A protein and the small-molecule ligand that binds it are described below.
Small molecule (SMILES): CC(=O)N[C@H]1CN[C@H](CO)[C@H](O)[C@@H]1O

Binding-site contacts:
Ligand atom N2 contacts residue ARG196 of chain 1.A at 3.5 Å (salt-bridge).
Ligand atom C7 contacts residue ASP200 of chain 1.A at 3.6 Å.
Ligand atom C6 contacts residue ASP62 of chain 1.A at 3.4 Å.
Ligand atom C7 contacts residue SER171 of chain 1.A at 3.6 Å.
Ligand atom C5 contacts residue ACY1 of chain 1.M at 3.5 Å.
Ligand atom O7 contacts residue ASP139 of chain 1.A at 3.3 Å (salt-bridge).
Ligand atom O4 contacts residue LYS137 of chain 1.A at 3.0 Å (salt-bridge).
Ligand atom N5 contacts residue ASP139 of chain 1.A at 2.7 Å (salt-bridge).
Ligand atom C7 contacts residue ARG196 of chain 1.A at 3.4 Å.
Ligand atom O4 contacts residue ASP139 of chain 1.A at 3.6 Å (salt-bridge).
Ligand atom C1 contacts residue ACY1 of chain 1.M at 3.2 Å.
Ligand atom N5 contacts residue CYS110 of chain 1.A at 3.4 Å (h-bond).
Ligand atom O7 contacts residue SER171 of chain 1.A at 2.6 Å (h-bond).
Ligand atom C8 contacts residue ASP200 of chain 1.A at 3.6 Å.
Ligand atom O4 contacts residue TYR102 of chain 1.A at 3.5 Å.
Ligand atom O6 contacts residue ACY1 of chain 1.M at 3.0 Å (h-bond).
Ligand atom C3 contacts residue LYS137 of chain 1.A at 3.7 Å.
Ligand atom C4 contacts residue ASP61 of chain 1.A at 3.3 Å.
Ligand atom C1 contacts residue ASP200 of chain 1.A at 3.5 Å.
Ligand atom C6 contacts residue TRP16 of chain 1.A at 3.6 Å (hydrophobic).
Ligand atom N2 contacts residue ASP200 of chain 1.A at 2.8 Å (salt-bridge).
Ligand atom C4 contacts residue TRP16 of chain 1.A at 3.7 Å (hydrophobic).
Ligand atom C3 contacts residue ASP200 of chain 1.A at 3.5 Å.
Ligand atom C8 contacts residue ALA174 of chain 1.A at 3.6 Å (hydrophobic).
Ligand atom O4 contacts residue ASP61 of chain 1.A at 2.6 Å (salt-bridge).
Ligand atom O7 contacts residue LYS137 of chain 1.A at 3.6 Å.
Ligand atom O3 contacts residue ARG196 of chain 1.A at 3.1 Å (salt-bridge).
Ligand atom C6 contacts residue ASP61 of chain 1.A at 3.4 Å.
Ligand atom N2 contacts residue GOL1 of chain 1.L at 3.6 Å (h-bond).
Ligand atom C2 contacts residue ASP139 of chain 1.A at 3.5 Å.
Ligand atom C8 contacts residue ARG196 of chain 1.A at 3.3 Å.
Ligand atom C1 contacts residue TYR175 of chain 1.A at 3.6 Å (hydrophobic).
Ligand atom O3 contacts residue LYS137 of chain 1.A at 2.8 Å (salt-bridge).
Ligand atom O6 contacts residue CYS110 of chain 1.A at 3.4 Å.
Ligand atom N5 contacts residue ACY1 of chain 1.M at 2.9 Å (h-bond).
Ligand atom C1 contacts residue ASP139 of chain 1.A at 3.2 Å.
Ligand atom O6 contacts residue ASP62 of chain 1.A at 2.7 Å (salt-bridge).
Ligand atom C2 contacts residue ASP200 of chain 1.A at 3.7 Å.
Ligand atom C7 contacts residue ASP139 of chain 1.A at 3.7 Å.
Ligand atom O6 contacts residue TRP16 of chain 1.A at 3.6 Å.

Sequence of chain 1.A:
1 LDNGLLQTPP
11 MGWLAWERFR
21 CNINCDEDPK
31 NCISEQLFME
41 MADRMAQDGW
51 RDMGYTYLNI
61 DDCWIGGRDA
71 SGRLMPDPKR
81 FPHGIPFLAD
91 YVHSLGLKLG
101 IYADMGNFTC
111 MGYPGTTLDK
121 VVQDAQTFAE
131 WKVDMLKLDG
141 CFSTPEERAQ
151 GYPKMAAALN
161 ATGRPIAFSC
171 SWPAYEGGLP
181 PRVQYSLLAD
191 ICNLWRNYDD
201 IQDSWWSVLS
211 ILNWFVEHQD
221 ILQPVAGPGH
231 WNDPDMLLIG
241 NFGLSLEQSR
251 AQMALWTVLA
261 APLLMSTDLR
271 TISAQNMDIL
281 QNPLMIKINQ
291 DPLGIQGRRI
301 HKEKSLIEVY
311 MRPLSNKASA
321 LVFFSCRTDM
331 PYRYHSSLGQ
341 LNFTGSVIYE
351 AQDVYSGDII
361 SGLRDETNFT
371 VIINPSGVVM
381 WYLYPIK